Sequence of chain 1.D:
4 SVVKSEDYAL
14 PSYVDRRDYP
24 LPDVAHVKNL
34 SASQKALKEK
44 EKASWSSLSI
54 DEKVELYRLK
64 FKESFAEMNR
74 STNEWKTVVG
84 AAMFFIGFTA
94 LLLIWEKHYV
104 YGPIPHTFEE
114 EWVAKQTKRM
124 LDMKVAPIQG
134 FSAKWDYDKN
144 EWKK

The small molecule below binds the protein below.
Small molecule (SMILES): CCCCCCCCCCO[C@@H]1O[C@H](CO)[C@@H](O[C@H]2O[C@H](CO)[C@@H](O)[C@H](O)[C@H]2O)[C@H](O)[C@H]1O

Sequence of chain 1.A:
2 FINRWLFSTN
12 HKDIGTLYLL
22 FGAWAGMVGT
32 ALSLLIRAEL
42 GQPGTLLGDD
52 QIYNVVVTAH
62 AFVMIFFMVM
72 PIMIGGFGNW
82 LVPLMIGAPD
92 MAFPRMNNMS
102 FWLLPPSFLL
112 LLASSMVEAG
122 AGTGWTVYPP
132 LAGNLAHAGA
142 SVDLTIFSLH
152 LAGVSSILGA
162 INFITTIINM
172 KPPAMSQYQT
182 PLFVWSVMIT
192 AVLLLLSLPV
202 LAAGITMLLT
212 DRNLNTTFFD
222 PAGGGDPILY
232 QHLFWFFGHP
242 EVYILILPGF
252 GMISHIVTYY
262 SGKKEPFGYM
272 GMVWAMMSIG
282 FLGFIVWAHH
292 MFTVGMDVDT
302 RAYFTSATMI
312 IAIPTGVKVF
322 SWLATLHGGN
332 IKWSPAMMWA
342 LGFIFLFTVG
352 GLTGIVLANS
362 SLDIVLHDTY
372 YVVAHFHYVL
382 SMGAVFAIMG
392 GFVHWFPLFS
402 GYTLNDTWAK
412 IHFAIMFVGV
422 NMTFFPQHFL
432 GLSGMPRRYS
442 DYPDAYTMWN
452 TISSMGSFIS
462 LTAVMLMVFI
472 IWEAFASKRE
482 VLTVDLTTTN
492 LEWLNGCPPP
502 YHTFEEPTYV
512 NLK

Sequence of chain 1.L:
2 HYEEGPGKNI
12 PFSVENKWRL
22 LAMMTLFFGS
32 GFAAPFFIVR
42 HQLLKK

Binding-site contacts:
Ligand atom O61 contacts residue TRP98 of chain 1.D at 2.8 Å (h-bond).
Ligand atom C28 contacts residue LEU27 of chain 1.M at 3.9 Å (hydrophobic).
Ligand atom O55 contacts residue TRP32 of chain 1.M at 3.1 Å.
Ligand atom O1 contacts residue TYR35 of chain 1.M at 3.3 Å.
Ligand atom C10 contacts residue TYR35 of chain 1.M at 3.6 Å (hydrophobic).
Ligand atom O3 contacts residue HIS36 of chain 1.M at 3.1 Å.
Ligand atom C19 contacts residue TRP98 of chain 1.D at 3.8 Å (hydrophobic).
Ligand atom O3 contacts residue TRP32 of chain 1.M at 4.0 Å.
Ligand atom C19 contacts residue GLY31 of chain 1.M at 3.9 Å.
Ligand atom C57 contacts residue TRP98 of chain 1.D at 3.9 Å (hydrophobic).
Ligand atom C6 contacts residue TRP98 of chain 1.D at 3.9 Å (hydrophobic).
Ligand atom C9 contacts residue TYR35 of chain 1.M at 3.8 Å (hydrophobic).
Ligand atom C37 contacts residue LEU34 of chain 1.M at 4.0 Å (hydrophobic).
Ligand atom C40 contacts residue LEU462 of chain 1.A at 3.8 Å (hydrophobic).
Ligand atom C28 contacts residue TRP98 of chain 1.D at 4.0 Å (hydrophobic).
Ligand atom C11 contacts residue TYR35 of chain 1.M at 4.0 Å (hydrophobic).
Ligand atom C31 contacts residue TRP98 of chain 1.D at 3.9 Å (hydrophobic).
Ligand atom O49 contacts residue LEU28 of chain 1.M at 2.9 Å (h-bond).
Ligand atom O16 contacts residue TRP98 of chain 1.D at 3.9 Å.
Ligand atom O16 contacts residue LEU28 of chain 1.M at 3.9 Å.
Ligand atom C25 contacts residue LEU95 of chain 1.D at 4.1 Å (hydrophobic).
Ligand atom C1 contacts residue TRP32 of chain 1.M at 3.4 Å (hydrophobic).
Ligand atom O6 contacts residue TYR35 of chain 1.M at 3.1 Å (h-bond).
Ligand atom O61 contacts residue TYR102 of chain 1.D at 3.7 Å.
Ligand atom C2 contacts residue TRP32 of chain 1.M at 3.7 Å (hydrophobic).
Ligand atom C18 contacts residue TRP98 of chain 1.D at 4.0 Å (hydrophobic).
Ligand atom O49 contacts residue TRP32 of chain 1.M at 3.5 Å (h-bond).
Ligand atom C1 contacts residue GLY31 of chain 1.M at 3.7 Å.
Ligand atom C19 contacts residue LEU27 of chain 1.M at 3.8 Å (hydrophobic).
Ligand atom C4 contacts residue TRP98 of chain 1.D at 4.0 Å (hydrophobic).
Ligand atom O3 contacts residue TYR35 of chain 1.M at 4.1 Å.
Ligand atom C22 contacts residue TRP98 of chain 1.D at 3.9 Å (hydrophobic).
Ligand atom C34 contacts residue LEU27 of chain 1.M at 3.9 Å (hydrophobic).
Ligand atom C25 contacts residue TRP98 of chain 1.D at 3.4 Å (hydrophobic).
Ligand atom O5 contacts residue TRP98 of chain 1.D at 3.5 Å (h-bond).
Ligand atom C43 contacts residue PHE459 of chain 1.A at 4.0 Å (hydrophobic).
Ligand atom C43 contacts residue PHE37 of chain 1.L at 4.0 Å (hydrophobic).
Ligand atom C1 contacts residue LEU28 of chain 1.M at 3.8 Å (hydrophobic).
Ligand atom C43 contacts residue LEU34 of chain 1.M at 3.9 Å (hydrophobic).
Ligand atom O16 contacts residue GLY31 of chain 1.M at 3.8 Å.

Sequence of chain 1.M:
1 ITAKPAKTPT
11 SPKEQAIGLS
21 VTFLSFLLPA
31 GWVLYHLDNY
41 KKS